The small molecule below binds the protein below.
Small molecule (SMILES): Cc1c(CN(C)C(=O)/C=C/c2cnc3c(c2)CC[C@H](N)C(=O)N3)oc2ccccc12

Binding-site contacts:
Ligand atom C5 contacts residue ALA99 of chain 1.A at 3.5 Å (hydrophobic).
Ligand atom C21 contacts residue TYR160 of chain 1.A at 3.6 Å (hydrophobic).
Ligand atom C1 contacts residue TYR160 of chain 1.A at 3.5 Å (hydrophobic).
Ligand atom C20 contacts residue PRO158 of chain 1.A at 3.6 Å (hydrophobic).
Ligand atom C13 contacts residue TYR160 of chain 1.A at 3.7 Å (hydrophobic).
Ligand atom C21 contacts residue ILE204 of chain 1.A at 3.6 Å (hydrophobic).
Ligand atom N1 contacts residue PHE98 of chain 1.A at 3.4 Å.
Ligand atom O3 contacts residue TYR160 of chain 1.A at 3.8 Å.
Ligand atom N1 contacts residue ALA99 of chain 1.A at 3.0 Å (h-bond).
Ligand atom C18 contacts residue TYR160 of chain 1.A at 3.6 Å (hydrophobic).
Ligand atom N4 contacts residue TYR160 of chain 1.A at 3.8 Å.
Ligand atom C14 contacts residue ALA200 of chain 1.A at 3.8 Å (hydrophobic).
Ligand atom C6 contacts residue LEU104 of chain 1.A at 3.7 Å (hydrophobic).
Ligand atom N2 contacts residue ALA99 of chain 1.A at 2.8 Å (h-bond).
Ligand atom C21 contacts residue ASN159 of chain 1.A at 3.6 Å.
Ligand atom O3 contacts residue ALA200 of chain 1.A at 3.7 Å.
Ligand atom O1 contacts residue TYR160 of chain 1.A at 2.6 Å (h-bond).
Ligand atom C13 contacts residue NAD1 of chain 1.C at 3.2 Å.
Ligand atom N4 contacts residue NAD1 of chain 1.C at 3.5 Å.
Ligand atom O2 contacts residue PHE98 of chain 1.A at 3.5 Å.
Ligand atom C23 contacts residue TYR160 of chain 1.A at 3.4 Å (hydrophobic).
Ligand atom C2 contacts residue ALA200 of chain 1.A at 3.8 Å (hydrophobic).
Ligand atom C6 contacts residue ALA99 of chain 1.A at 3.4 Å (hydrophobic).
Ligand atom C5 contacts residue PHE98 of chain 1.A at 3.5 Å (hydrophobic).
Ligand atom C16 contacts residue PHE207 of chain 1.A at 3.8 Å (hydrophobic).
Ligand atom C13 contacts residue TYR150 of chain 1.A at 3.5 Å (hydrophobic).
Ligand atom C11 contacts residue LEU104 of chain 1.A at 3.7 Å (hydrophobic).
Ligand atom C7 contacts residue PHE98 of chain 1.A at 3.8 Å (hydrophobic).
Ligand atom C1 contacts residue NAD1 of chain 1.C at 3.5 Å.
Ligand atom C10 contacts residue SER202 of chain 1.A at 3.6 Å.
Ligand atom C12 contacts residue ALA200 of chain 1.A at 3.3 Å (hydrophobic).
Ligand atom C20 contacts residue TYR160 of chain 1.A at 3.6 Å (hydrophobic).
Ligand atom C19 contacts residue MET210 of chain 1.A at 3.6 Å (hydrophobic).
Ligand atom C14 contacts residue NAD1 of chain 1.C at 3.4 Å.
Ligand atom C22 contacts residue TYR160 of chain 1.A at 3.6 Å (hydrophobic).
Ligand atom O1 contacts residue NAD1 of chain 1.C at 2.6 Å (h-bond).
Ligand atom C22 contacts residue ILE204 of chain 1.A at 3.5 Å (hydrophobic).
Ligand atom C17 contacts residue PHE207 of chain 1.A at 3.8 Å (hydrophobic).
Ligand atom C9 contacts residue SER202 of chain 1.A at 3.6 Å.
Ligand atom C17 contacts residue TYR150 of chain 1.A at 3.7 Å (hydrophobic).

Sequence of chain 1.A:
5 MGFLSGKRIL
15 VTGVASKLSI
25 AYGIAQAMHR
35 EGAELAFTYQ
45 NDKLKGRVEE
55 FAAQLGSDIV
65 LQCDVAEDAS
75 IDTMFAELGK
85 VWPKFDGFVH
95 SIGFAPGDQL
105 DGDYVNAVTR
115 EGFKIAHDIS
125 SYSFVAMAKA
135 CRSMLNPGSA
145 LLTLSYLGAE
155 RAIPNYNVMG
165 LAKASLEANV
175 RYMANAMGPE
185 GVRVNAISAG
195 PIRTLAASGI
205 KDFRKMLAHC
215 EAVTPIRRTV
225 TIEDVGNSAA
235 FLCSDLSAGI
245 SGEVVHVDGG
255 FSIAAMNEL